Binding-site contacts:
Ligand atom O2 contacts residue PHE236 of chain 41.C at 3.4 Å (h-bond).
Ligand atom C1 contacts residue GLN153 of chain 48.A at 3.4 Å.
Ligand atom N1 contacts residue GLN153 of chain 48.A at 2.7 Å (h-bond).
Ligand atom O2 contacts residue GLN233 of chain 41.C at 3.0 Å.
Ligand atom O1 contacts residue TYR150 of chain 48.A at 3.0 Å (h-bond).
Ligand atom C14 contacts residue TYR66 of chain 41.A at 3.4 Å (hydrophobic).
Ligand atom C3 contacts residue ASN148 of chain 48.A at 3.5 Å.
Ligand atom C13 contacts residue TYR66 of chain 41.A at 3.4 Å (hydrophobic).
Ligand atom O5 contacts residue TYR229 of chain 41.A at 3.8 Å.
Ligand atom O1 contacts residue ASP149 of chain 48.A at 3.6 Å.
Ligand atom C6 contacts residue GLN153 of chain 48.A at 3.2 Å.
Ligand atom C6 contacts residue PHE236 of chain 41.C at 3.5 Å (hydrophobic).
Ligand atom C15 contacts residue TYR66 of chain 41.A at 3.4 Å (hydrophobic).
Ligand atom N1 contacts residue PHE236 of chain 41.C at 3.6 Å.
Ligand atom O5 contacts residue TRP152 of chain 48.A at 3.5 Å (h-bond).
Ligand atom C16 contacts residue PHE236 of chain 41.C at 3.7 Å (hydrophobic).
Ligand atom C16 contacts residue THR235 of chain 41.C at 3.8 Å.
Ligand atom C8 contacts residue ASP234 of chain 41.C at 3.3 Å.
Ligand atom O1 contacts residue GLN233 of chain 41.C at 3.5 Å (h-bond).
Ligand atom C5 contacts residue GLN153 of chain 48.A at 3.2 Å.
Ligand atom C8 contacts residue ASN148 of chain 48.A at 3.3 Å.
Ligand atom O2 contacts residue THR235 of chain 41.C at 3.0 Å.
Ligand atom C4 contacts residue ASP149 of chain 48.A at 3.5 Å.
Ligand atom C3 contacts residue ASP149 of chain 48.A at 3.5 Å.
Ligand atom C9 contacts residue ASP234 of chain 41.C at 3.6 Å.
Ligand atom C9 contacts residue ASN148 of chain 48.A at 3.7 Å.
Ligand atom O4 contacts residue ARG212 of chain 48.A at 2.8 Å (salt-bridge).
Ligand atom C4 contacts residue ASN148 of chain 48.A at 3.3 Å.
Ligand atom S1 contacts residue GLN233 of chain 41.C at 3.7 Å.
Ligand atom O5 contacts residue ARG212 of chain 48.A at 3.3 Å (salt-bridge).
Ligand atom N1 contacts residue GLN233 of chain 41.C at 3.3 Å (h-bond).
Ligand atom O5 contacts residue ARG227 of chain 41.A at 3.5 Å (salt-bridge).
Ligand atom C10 contacts residue ASP234 of chain 41.C at 3.8 Å.
Ligand atom O2 contacts residue ASP234 of chain 41.C at 3.7 Å.
Ligand atom O4 contacts residue ARG227 of chain 41.A at 3.3 Å (salt-bridge).
Ligand atom C20 contacts residue ARG227 of chain 41.A at 3.6 Å.
Ligand atom C10 contacts residue ASN148 of chain 48.A at 3.7 Å.
Ligand atom C7 contacts residue THR235 of chain 41.C at 3.8 Å.
Ligand atom C2 contacts residue TYR66 of chain 41.A at 3.8 Å (hydrophobic).
Ligand atom C20 contacts residue ARG212 of chain 48.A at 3.4 Å.

Sequence of chain 41.C:
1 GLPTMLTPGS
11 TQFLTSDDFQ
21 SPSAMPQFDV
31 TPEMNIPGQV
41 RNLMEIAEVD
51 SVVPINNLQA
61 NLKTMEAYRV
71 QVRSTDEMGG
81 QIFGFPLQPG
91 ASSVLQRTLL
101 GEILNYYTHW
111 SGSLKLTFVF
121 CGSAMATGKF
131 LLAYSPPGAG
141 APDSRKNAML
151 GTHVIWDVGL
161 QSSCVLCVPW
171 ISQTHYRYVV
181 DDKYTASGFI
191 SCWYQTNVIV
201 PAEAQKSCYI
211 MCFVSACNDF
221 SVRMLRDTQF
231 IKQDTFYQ

Sequence of chain 48.A:
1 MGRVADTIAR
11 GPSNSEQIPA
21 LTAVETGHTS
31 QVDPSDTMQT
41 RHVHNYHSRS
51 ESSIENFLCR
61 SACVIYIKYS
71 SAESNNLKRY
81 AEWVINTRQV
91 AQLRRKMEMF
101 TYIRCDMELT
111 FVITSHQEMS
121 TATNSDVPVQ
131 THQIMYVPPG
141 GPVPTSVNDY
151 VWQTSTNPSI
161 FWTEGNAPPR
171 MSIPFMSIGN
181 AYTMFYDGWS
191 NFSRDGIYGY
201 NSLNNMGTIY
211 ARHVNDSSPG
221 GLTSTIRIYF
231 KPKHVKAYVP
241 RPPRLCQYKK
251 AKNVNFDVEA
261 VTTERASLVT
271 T

Sequence of chain 41.A:
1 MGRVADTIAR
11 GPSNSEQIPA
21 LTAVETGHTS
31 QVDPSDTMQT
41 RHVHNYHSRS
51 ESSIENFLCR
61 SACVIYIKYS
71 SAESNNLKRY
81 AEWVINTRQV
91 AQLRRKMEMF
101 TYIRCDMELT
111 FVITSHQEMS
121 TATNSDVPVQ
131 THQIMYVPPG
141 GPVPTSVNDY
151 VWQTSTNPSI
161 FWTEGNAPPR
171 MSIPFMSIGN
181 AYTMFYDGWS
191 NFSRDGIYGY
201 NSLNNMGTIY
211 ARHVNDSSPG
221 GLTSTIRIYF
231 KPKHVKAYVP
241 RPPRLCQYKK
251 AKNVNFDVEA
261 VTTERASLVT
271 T

A small-molecule ligand and the protein it binds are described below.
Small molecule (SMILES): CCCOc1ccc2cc(S(=O)(=O)Nc3ccc(C(=O)O)cc3)ccc2c1